Sequence of chain 3.B:
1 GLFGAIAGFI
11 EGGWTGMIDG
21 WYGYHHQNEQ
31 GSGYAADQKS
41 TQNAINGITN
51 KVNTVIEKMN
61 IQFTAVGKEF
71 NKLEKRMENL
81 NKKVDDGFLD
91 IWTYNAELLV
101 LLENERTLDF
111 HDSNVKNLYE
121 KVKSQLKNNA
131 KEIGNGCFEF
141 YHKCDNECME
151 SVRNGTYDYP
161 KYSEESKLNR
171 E

This small molecule binds to this protein.
Small molecule (SMILES): CC(=O)N[C@@H]1[C@@H](O)[C@H](O)[C@@H](CO)O[C@H]1O

Binding-site contacts:
Ligand atom C1 contacts residue GLU150 of chain 3.B at 4.3 Å.
Ligand atom C2 contacts residue GLU150 of chain 3.B at 4.4 Å.
Ligand atom C1 contacts residue ASN154 of chain 3.B at 1.4 Å.
Ligand atom N2 contacts residue GLU150 of chain 3.B at 3.2 Å.
Ligand atom C3 contacts residue ASN154 of chain 3.B at 3.9 Å.
Ligand atom C7 contacts residue GLU150 of chain 3.B at 3.5 Å.
Ligand atom C8 contacts residue GLU150 of chain 3.B at 4.3 Å.
Ligand atom C5 contacts residue ASN154 of chain 3.B at 3.4 Å.
Ligand atom O7 contacts residue GLU150 of chain 3.B at 3.9 Å.
Ligand atom N2 contacts residue ASN154 of chain 3.B at 3.2 Å (h-bond).
Ligand atom O5 contacts residue THR156 of chain 3.B at 4.2 Å.
Ligand atom C4 contacts residue ASN154 of chain 3.B at 4.2 Å.
Ligand atom O5 contacts residue ASN154 of chain 3.B at 2.4 Å (h-bond).
Ligand atom C2 contacts residue ASN154 of chain 3.B at 2.8 Å.
Ligand atom C7 contacts residue ASN154 of chain 3.B at 4.5 Å.